Sequence of chain 1.A:
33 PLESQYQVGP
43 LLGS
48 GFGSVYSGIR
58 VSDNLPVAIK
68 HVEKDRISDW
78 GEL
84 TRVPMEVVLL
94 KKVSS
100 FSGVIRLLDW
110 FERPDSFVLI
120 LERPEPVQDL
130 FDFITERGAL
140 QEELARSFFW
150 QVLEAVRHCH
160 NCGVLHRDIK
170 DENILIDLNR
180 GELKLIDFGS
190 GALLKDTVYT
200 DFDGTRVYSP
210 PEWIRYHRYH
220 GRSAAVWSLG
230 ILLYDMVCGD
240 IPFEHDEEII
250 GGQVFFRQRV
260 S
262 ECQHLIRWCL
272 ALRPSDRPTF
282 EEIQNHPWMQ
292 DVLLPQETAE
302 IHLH

A protein and the small-molecule ligand that binds it are described below.
Small molecule (SMILES): C[C@H](NC(=O)[C@@H](N)CCCN=C(N)N)C(=O)N[C@@H](CCCN=C(N)N)C(=O)N[C@@H](CCCN=C(N)N)C(=O)N[C@@H](CCCN=C(N)N)C(=O)N[C@@H](Cc1cnc[nH]1)C(=O)N1CCC[C@H]1C(=O)N[C@@H](CO)C(=O)NCC=O

Binding-site contacts:
Ligand atom CB contacts residue GLU171 of chain 1.A at 3.3 Å.
Ligand atom O contacts residue THR204 of chain 1.A at 3.6 Å.
Ligand atom NH2 contacts residue ASP128 of chain 1.A at 2.7 Å (salt-bridge).
Ligand atom CE1 contacts residue ILE240 of chain 1.A at 3.4 Å (hydrophobic).
Ligand atom N contacts residue PHE130 of chain 1.A at 3.6 Å.
Ligand atom CG contacts residue PHE130 of chain 1.A at 3.6 Å (hydrophobic).
Ligand atom NH2 contacts residue ASP170 of chain 1.A at 3.5 Å (salt-bridge).
Ligand atom NH1 contacts residue ILE133 of chain 1.A at 3.6 Å.
Ligand atom CB contacts residue ASP167 of chain 1.A at 3.5 Å.
Ligand atom CZ contacts residue PHE130 of chain 1.A at 3.5 Å (hydrophobic).
Ligand atom O contacts residue LYS169 of chain 1.A at 2.6 Å (salt-bridge).
Ligand atom NH2 contacts residue ASP234 of chain 1.A at 2.9 Å (salt-bridge).
Ligand atom CB contacts residue ASP239 of chain 1.A at 3.4 Å.
Ligand atom CA contacts residue GLY203 of chain 1.A at 3.6 Å.
Ligand atom NH1 contacts residue GLU171 of chain 1.A at 3.0 Å (salt-bridge).
Ligand atom CA contacts residue ASP239 of chain 1.A at 3.4 Å.
Ligand atom C contacts residue PHE130 of chain 1.A at 3.6 Å (hydrophobic).
Ligand atom NE contacts residue THR134 of chain 1.A at 2.9 Å (h-bond).
Ligand atom CZ contacts residue ASP170 of chain 1.A at 3.6 Å.
Ligand atom NH1 contacts residue ASP128 of chain 1.A at 3.5 Å (salt-bridge).
Ligand atom CG contacts residue GLU171 of chain 1.A at 3.5 Å.
Ligand atom N contacts residue GLY203 of chain 1.A at 3.2 Å (h-bond).
Ligand atom NE2 contacts residue GLU243 of chain 1.A at 2.9 Å (salt-bridge).
Ligand atom OG contacts residue ASP167 of chain 1.A at 2.5 Å (salt-bridge).
Ligand atom NH2 contacts residue ASP131 of chain 1.A at 3.1 Å (salt-bridge).
Ligand atom N contacts residue GLU171 of chain 1.A at 3.0 Å (salt-bridge).
Ligand atom N contacts residue ASP202 of chain 1.A at 3.4 Å (salt-bridge).
Ligand atom NH1 contacts residue ASP170 of chain 1.A at 2.9 Å (salt-bridge).
Ligand atom NH2 contacts residue ASP239 of chain 1.A at 3.2 Å (salt-bridge).
Ligand atom OG contacts residue THR204 of chain 1.A at 3.5 Å (h-bond).
Ligand atom CZ contacts residue ASP128 of chain 1.A at 3.6 Å.
Ligand atom O contacts residue GLU171 of chain 1.A at 3.3 Å (salt-bridge).
Ligand atom CD contacts residue GLU171 of chain 1.A at 3.5 Å.
Ligand atom CG contacts residue VAL206 of chain 1.A at 3.6 Å (hydrophobic).
Ligand atom CD contacts residue GLY238 of chain 1.A at 3.5 Å.
Ligand atom O contacts residue PHE130 of chain 1.A at 3.5 Å.
Ligand atom NH1 contacts residue PHE130 of chain 1.A at 2.9 Å (h-bond).
Ligand atom CB contacts residue ASP202 of chain 1.A at 3.5 Å.
Ligand atom CD contacts residue ARG256 of chain 1.A at 3.6 Å.
Ligand atom NH2 contacts residue GLY238 of chain 1.A at 3.5 Å (h-bond).